A protein and the small-molecule ligand that binds it are described below.
Small molecule (SMILES): Nc1nc2c(c(CN[C@H]3C=C[C@H](O)[C@@H]3O)cn2[C@@H]2O[C@H](COP(=O)(O)O)[C@@H](O)[C@H]2O)c(=O)[nH]1

Binding-site contacts:
Ligand atom O3' contacts residue TYR232 of chain 1.B at 3.4 Å.
Ligand atom N3 contacts residue TRP302 of chain 1.B at 3.4 Å.
Ligand atom N2 contacts residue PHE229 of chain 1.B at 2.9 Å (h-bond).
Ligand atom C1' contacts residue ASP231 of chain 1.B at 3.4 Å.
Ligand atom C4 contacts residue TRP302 of chain 1.B at 3.3 Å (hydrophobic).
Ligand atom O4' contacts residue ASP231 of chain 1.B at 2.9 Å (salt-bridge).
Ligand atom C13 contacts residue TRP299 of chain 1.B at 3.3 Å (hydrophobic).
Ligand atom C14 contacts residue TRP48 of chain 1.B at 3.4 Å (hydrophobic).
Ligand atom N2 contacts residue ASP298 of chain 1.B at 2.8 Å (salt-bridge).
Ligand atom O6 contacts residue TRP299 of chain 1.B at 3.6 Å.
Ligand atom O5' contacts residue LYS233 of chain 1.B at 3.2 Å.
Ligand atom O4' contacts residue TRP302 of chain 1.B at 3.0 Å (h-bond).
Ligand atom N1 contacts residue PHE229 of chain 1.B at 3.6 Å.
Ligand atom O2' contacts residue ASN72 of chain 1.B at 2.8 Å (h-bond).
Ligand atom OP3 contacts residue GLN306 of chain 1.B at 2.8 Å (h-bond).
Ligand atom C2 contacts residue TRP302 of chain 1.B at 3.6 Å (hydrophobic).
Ligand atom C5 contacts residue TRP302 of chain 1.B at 3.6 Å (hydrophobic).
Ligand atom N2 contacts residue ASP231 of chain 1.B at 3.6 Å (salt-bridge).
Ligand atom C4' contacts residue ASP231 of chain 1.B at 3.7 Å.
Ligand atom N9 contacts residue TRP302 of chain 1.B at 3.3 Å (h-bond).
Ligand atom C9 contacts residue TYR93 of chain 1.B at 3.6 Å (hydrophobic).
Ligand atom N2 contacts residue VAL234 of chain 1.B at 3.3 Å.
Ligand atom N1 contacts residue ASP298 of chain 1.B at 2.5 Å (salt-bridge).
Ligand atom O2' contacts residue LYS199 of chain 1.B at 2.8 Å (salt-bridge).
Ligand atom O3' contacts residue LYS199 of chain 1.B at 3.3 Å (salt-bridge).
Ligand atom OP1 contacts residue TYR93 of chain 1.B at 2.7 Å (h-bond).
Ligand atom C7 contacts residue TRP302 of chain 1.B at 3.6 Å (hydrophobic).
Ligand atom N3 contacts residue ASP231 of chain 1.B at 3.3 Å (salt-bridge).
Ligand atom C8 contacts residue TYR93 of chain 1.B at 3.7 Å (hydrophobic).
Ligand atom C4 contacts residue ILE203 of chain 1.B at 3.7 Å (hydrophobic).
Ligand atom O11 contacts residue TRP94 of chain 1.B at 3.6 Å.
Ligand atom C2' contacts residue ASN72 of chain 1.B at 3.1 Å.
Ligand atom C14 contacts residue ASP207 of chain 1.B at 3.5 Å.
Ligand atom OP1 contacts residue GLY92 of chain 1.B at 3.4 Å.
Ligand atom C6 contacts residue TRP302 of chain 1.B at 3.6 Å (hydrophobic).
Ligand atom C12 contacts residue TRP299 of chain 1.B at 3.7 Å (hydrophobic).
Ligand atom O3' contacts residue ASP231 of chain 1.B at 3.5 Å.
Ligand atom C2 contacts residue ASP298 of chain 1.B at 3.1 Å.
Ligand atom C8 contacts residue TRP302 of chain 1.B at 3.6 Å (hydrophobic).
Ligand atom OP3 contacts residue LYS233 of chain 1.B at 3.4 Å.

Sequence of chain 1.B:
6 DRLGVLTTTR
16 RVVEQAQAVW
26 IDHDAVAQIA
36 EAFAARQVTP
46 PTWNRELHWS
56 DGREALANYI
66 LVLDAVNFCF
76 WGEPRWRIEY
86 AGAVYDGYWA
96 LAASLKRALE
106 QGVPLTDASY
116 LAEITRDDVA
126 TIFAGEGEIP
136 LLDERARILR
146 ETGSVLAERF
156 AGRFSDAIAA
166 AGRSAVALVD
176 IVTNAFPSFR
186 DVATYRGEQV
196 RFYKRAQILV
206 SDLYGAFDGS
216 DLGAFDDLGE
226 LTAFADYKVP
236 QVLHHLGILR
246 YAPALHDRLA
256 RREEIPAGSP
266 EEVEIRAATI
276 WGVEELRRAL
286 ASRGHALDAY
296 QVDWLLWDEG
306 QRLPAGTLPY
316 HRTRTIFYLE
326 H